Binding-site contacts:
Ligand atom N3 contacts residue A4 of chain 1.A at 3.4 Å.
Ligand atom N3 contacts residue G3 of chain 1.A at 3.4 Å (h-bond).
Ligand atom N2 contacts residue C2 of chain 1.A at 3.0 Å (h-bond).
Ligand atom OP1 contacts residue LYS84 of chain 1.C at 3.3 Å.
Ligand atom N3 contacts residue ASN52 of chain 1.C at 3.1 Å (h-bond).
Ligand atom N1 contacts residue A6 of chain 1.A at 3.3 Å (h-bond).
Ligand atom OP1 contacts residue TRP85 of chain 1.C at 2.8 Å (h-bond).
Ligand atom O4' contacts residue ASN23 of chain 1.C at 3.3 Å (h-bond).
Ligand atom O4 contacts residue A4 of chain 1.A at 3.0 Å (h-bond).
Ligand atom O6 contacts residue C5 of chain 1.A at 2.9 Å (h-bond).
Ligand atom O5' contacts residue ASN52 of chain 1.C at 3.0 Å (h-bond).
Ligand atom N1 contacts residue C5 of chain 1.A at 2.9 Å (h-bond).
Ligand atom N3 contacts residue A4 of chain 1.A at 2.8 Å (h-bond).
Ligand atom OP1 contacts residue THR50 of chain 1.C at 2.8 Å (h-bond).
Ligand atom C4 contacts residue G3 of chain 1.A at 3.3 Å.
Ligand atom N2 contacts residue C5 of chain 1.A at 2.8 Å (h-bond).
Ligand atom C6 contacts residue A6 of chain 1.A at 3.3 Å.
Ligand atom O4 contacts residue A6 of chain 1.A at 3.1 Å (h-bond).
Ligand atom O4' contacts residue ASN23 of chain 1.C at 3.1 Å (h-bond).
Ligand atom N3 contacts residue ASN51 of chain 1.C at 3.4 Å (h-bond).
Ligand atom N3 contacts residue G3 of chain 1.A at 2.8 Å (h-bond).
Ligand atom N4 contacts residue G3 of chain 1.A at 2.9 Å (h-bond).
Ligand atom O2 contacts residue ASN23 of chain 1.C at 2.8 Å (h-bond).
Ligand atom N2 contacts residue G3 of chain 1.A at 3.3 Å (h-bond).
Ligand atom O2 contacts residue G3 of chain 1.A at 2.7 Å (h-bond).
Ligand atom O6 contacts residue A6 of chain 1.A at 3.4 Å.
Ligand atom N3 contacts residue A6 of chain 1.A at 2.9 Å (h-bond).
Ligand atom O3' contacts residue THR50 of chain 1.C at 3.4 Å.
Ligand atom N1 contacts residue C2 of chain 1.A at 2.9 Å (h-bond).
Ligand atom OP1 contacts residue LYS92 of chain 1.C at 3.4 Å.
Ligand atom OP2 contacts residue THR94 of chain 1.C at 2.6 Å (h-bond).
Ligand atom C4' contacts residue ASN23 of chain 1.C at 3.4 Å.
Ligand atom O4' contacts residue ASN51 of chain 1.C at 3.3 Å (h-bond).
Ligand atom C2 contacts residue G3 of chain 1.A at 3.2 Å.
Ligand atom C2 contacts residue A6 of chain 1.A at 3.3 Å.
Ligand atom OP1 contacts residue SER93 of chain 1.C at 2.7 Å (h-bond).
Ligand atom N2 contacts residue ASN52 of chain 1.C at 3.3 Å (h-bond).
Ligand atom O6 contacts residue C2 of chain 1.A at 2.8 Å (h-bond).
Ligand atom O4' contacts residue ASN52 of chain 1.C at 3.0 Å (h-bond).
Ligand atom O3' contacts residue LYS84 of chain 1.C at 3.4 Å.

Sequence of chain 1.C:
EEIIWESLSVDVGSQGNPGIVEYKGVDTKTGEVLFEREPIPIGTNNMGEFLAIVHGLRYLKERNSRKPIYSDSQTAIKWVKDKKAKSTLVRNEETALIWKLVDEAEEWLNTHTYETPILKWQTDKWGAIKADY

The small molecule below binds the protein below.
Small molecule (SMILES): Cc1cn([C@H]2C[C@H](O[P](=O)(O)OC[C@H]3O[C@@H](n4cnc5c(=O)nc(N)[nH]c54)C[C@@H]3O[P](=O)(O)OC[C@H]3O[C@@H](n4cc(C)c(=O)[nH]c4=O)C[C@@H]3O[P](=O)(O)OC[C@H]3O[C@@H](n4ccc(N)nc4=O)C[C@@H]3O[P](=O)(O)OC[C@H]3O[C@@H](n4cnc5c(=O)nc(N)[nH]c54)C[C@@H]3O)[C@@H](CO[P](=O)(O)O[C@H]3C[C@H](n4cnc5c(N)ncnc54)O[C@@H]3CO)O2)c(=O)[nH]c1=O